Sequence of chain 1.C:
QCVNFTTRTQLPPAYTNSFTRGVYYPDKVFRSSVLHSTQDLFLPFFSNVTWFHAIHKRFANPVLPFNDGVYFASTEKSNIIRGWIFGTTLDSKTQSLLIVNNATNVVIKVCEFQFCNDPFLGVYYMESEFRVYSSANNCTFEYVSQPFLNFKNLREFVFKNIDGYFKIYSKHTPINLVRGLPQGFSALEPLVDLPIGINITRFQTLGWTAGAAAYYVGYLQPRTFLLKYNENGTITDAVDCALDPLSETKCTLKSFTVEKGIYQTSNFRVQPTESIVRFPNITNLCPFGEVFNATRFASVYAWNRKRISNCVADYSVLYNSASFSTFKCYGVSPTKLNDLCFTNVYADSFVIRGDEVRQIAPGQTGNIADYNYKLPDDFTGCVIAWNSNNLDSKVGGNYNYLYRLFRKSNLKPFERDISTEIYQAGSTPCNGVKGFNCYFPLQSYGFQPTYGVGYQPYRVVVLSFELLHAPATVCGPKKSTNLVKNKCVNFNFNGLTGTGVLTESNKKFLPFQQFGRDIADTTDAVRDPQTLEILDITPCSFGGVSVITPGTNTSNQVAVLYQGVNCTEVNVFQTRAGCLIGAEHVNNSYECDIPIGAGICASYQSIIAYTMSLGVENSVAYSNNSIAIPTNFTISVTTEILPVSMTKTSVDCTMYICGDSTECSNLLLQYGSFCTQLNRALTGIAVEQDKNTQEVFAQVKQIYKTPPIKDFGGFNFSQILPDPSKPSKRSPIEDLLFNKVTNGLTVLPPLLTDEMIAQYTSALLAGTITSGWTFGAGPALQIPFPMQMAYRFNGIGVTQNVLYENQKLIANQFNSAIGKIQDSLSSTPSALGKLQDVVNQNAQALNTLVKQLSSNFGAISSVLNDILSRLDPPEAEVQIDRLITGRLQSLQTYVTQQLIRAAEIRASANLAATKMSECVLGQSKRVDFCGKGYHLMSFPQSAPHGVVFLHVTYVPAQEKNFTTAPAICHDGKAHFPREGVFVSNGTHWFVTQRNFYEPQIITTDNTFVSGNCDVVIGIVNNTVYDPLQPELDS

The protein below binds the small molecule below.
Small molecule (SMILES): CC(=O)N[C@@H]1[C@@H](O)[C@H](O)[C@@H](CO)O[C@H]1O

Binding-site contacts:
Ligand atom C5 contacts residue ASN343 of chain 1.C at 3.7 Å.
Ligand atom C7 contacts residue ASN343 of chain 1.C at 3.2 Å.
Ligand atom C3 contacts residue ASN343 of chain 1.C at 3.8 Å.
Ligand atom O5 contacts residue ASN343 of chain 1.C at 2.4 Å (h-bond).
Ligand atom O7 contacts residue ASN343 of chain 1.C at 3.3 Å (h-bond).
Ligand atom N2 contacts residue ASN343 of chain 1.C at 2.9 Å (h-bond).
Ligand atom C1 contacts residue ASN343 of chain 1.C at 1.4 Å.
Ligand atom C4 contacts residue ASN343 of chain 1.C at 4.2 Å.
Ligand atom C8 contacts residue ASN343 of chain 1.C at 4.4 Å.
Ligand atom C2 contacts residue ASN343 of chain 1.C at 2.4 Å.